Binding-site contacts:
Ligand atom C8 contacts residue HIS695 of chain 1.A at 4.3 Å.
Ligand atom C3 contacts residue ASN697 of chain 1.A at 3.8 Å.
Ligand atom C1 contacts residue ASN697 of chain 1.A at 1.4 Å.
Ligand atom C4 contacts residue ASN697 of chain 1.A at 4.2 Å.
Ligand atom C7 contacts residue ASN697 of chain 1.A at 3.2 Å.
Ligand atom N2 contacts residue ASN697 of chain 1.A at 2.9 Å (h-bond).
Ligand atom O5 contacts residue ASN697 of chain 1.A at 2.4 Å (h-bond).
Ligand atom C8 contacts residue ASN697 of chain 1.A at 4.4 Å.
Ligand atom O7 contacts residue ASN697 of chain 1.A at 3.1 Å (h-bond).
Ligand atom C2 contacts residue ASN697 of chain 1.A at 2.4 Å.
Ligand atom C5 contacts residue ASN697 of chain 1.A at 3.7 Å.

Sequence of chain 1.A:
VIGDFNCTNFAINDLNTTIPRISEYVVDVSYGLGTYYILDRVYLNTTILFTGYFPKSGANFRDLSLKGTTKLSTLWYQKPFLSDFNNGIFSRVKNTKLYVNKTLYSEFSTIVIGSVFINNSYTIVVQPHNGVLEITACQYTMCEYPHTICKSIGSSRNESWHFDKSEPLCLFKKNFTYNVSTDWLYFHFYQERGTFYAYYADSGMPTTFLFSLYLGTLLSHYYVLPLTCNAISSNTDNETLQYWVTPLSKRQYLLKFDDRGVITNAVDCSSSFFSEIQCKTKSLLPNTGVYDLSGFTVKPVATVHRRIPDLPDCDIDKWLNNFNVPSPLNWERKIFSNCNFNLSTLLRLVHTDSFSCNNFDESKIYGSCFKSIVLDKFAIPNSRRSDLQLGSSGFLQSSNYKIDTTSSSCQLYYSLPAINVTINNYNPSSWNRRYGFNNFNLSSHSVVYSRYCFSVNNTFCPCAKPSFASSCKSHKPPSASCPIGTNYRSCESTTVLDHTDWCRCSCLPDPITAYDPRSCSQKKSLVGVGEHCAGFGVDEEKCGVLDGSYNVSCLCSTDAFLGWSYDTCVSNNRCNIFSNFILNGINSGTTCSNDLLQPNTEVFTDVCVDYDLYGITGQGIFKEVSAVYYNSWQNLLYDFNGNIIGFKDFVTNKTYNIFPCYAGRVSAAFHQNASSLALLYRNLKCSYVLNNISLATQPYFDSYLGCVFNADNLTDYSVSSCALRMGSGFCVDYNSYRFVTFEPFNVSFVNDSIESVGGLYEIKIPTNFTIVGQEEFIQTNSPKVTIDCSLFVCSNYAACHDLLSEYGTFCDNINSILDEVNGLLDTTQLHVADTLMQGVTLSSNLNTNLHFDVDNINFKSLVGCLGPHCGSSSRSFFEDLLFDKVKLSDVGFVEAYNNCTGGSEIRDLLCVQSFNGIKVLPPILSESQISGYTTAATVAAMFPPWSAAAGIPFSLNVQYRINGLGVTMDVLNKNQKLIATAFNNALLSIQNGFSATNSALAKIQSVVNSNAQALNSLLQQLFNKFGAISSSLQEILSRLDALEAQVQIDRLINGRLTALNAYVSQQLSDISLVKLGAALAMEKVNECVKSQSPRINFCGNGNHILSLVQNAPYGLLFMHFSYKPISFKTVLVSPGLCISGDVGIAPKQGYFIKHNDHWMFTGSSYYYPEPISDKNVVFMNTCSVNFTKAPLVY

A small-molecule ligand and the protein it binds are described below.
Small molecule (SMILES): CC(=O)N[C@H]1[C@H](O[C@H]2[C@H](O)[C@@H](NC(C)=O)CO[C@@H]2CO)O[C@H](CO)[C@@H](O)[C@@H]1O